Sequence of chain 2.A:
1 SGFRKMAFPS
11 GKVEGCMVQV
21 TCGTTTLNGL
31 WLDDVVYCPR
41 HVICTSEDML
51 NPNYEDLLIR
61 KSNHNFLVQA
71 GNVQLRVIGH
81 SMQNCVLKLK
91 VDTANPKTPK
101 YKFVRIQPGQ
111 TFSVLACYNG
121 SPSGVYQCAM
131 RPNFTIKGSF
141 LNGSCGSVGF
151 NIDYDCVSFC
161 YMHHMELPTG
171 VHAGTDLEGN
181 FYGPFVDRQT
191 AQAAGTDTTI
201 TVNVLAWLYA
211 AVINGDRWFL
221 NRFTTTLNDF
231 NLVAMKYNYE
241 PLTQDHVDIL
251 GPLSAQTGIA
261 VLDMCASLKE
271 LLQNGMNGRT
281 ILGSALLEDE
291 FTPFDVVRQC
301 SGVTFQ

Binding-site contacts:
Ligand atom C1 contacts residue ASN142 of chain 1.A at 3.8 Å.
Ligand atom O22 contacts residue HIS172 of chain 1.A at 3.4 Å.
Ligand atom O3 contacts residue CYS145 of chain 1.A at 3.8 Å.
Ligand atom O3 contacts residue ASN142 of chain 1.A at 3.2 Å.
Ligand atom C2 contacts residue GLY143 of chain 1.A at 3.8 Å.
Ligand atom C18 contacts residue ASN142 of chain 1.A at 3.7 Å.
Ligand atom C15 contacts residue HIS41 of chain 1.A at 3.8 Å.
Ligand atom O3 contacts residue GLY143 of chain 1.A at 2.6 Å (h-bond).
Ligand atom CL16 contacts residue TYR54 of chain 1.A at 3.5 Å.
Ligand atom O3 contacts residue SER144 of chain 1.A at 3.8 Å.
Ligand atom O22 contacts residue PHE140 of chain 1.A at 3.3 Å.
Ligand atom N20 contacts residue PHE140 of chain 1.A at 3.5 Å (h-bond).
Ligand atom N4 contacts residue ASN142 of chain 1.A at 3.8 Å.
Ligand atom N17 contacts residue LEU141 of chain 1.A at 3.7 Å.
Ligand atom O19 contacts residue GLU166 of chain 1.A at 3.8 Å.
Ligand atom C18 contacts residue LEU141 of chain 1.A at 3.7 Å (hydrophobic).
Ligand atom C23 contacts residue LEU141 of chain 1.A at 3.9 Å (hydrophobic).
Ligand atom C23 contacts residue SER144 of chain 1.A at 3.6 Å.
Ligand atom CL16 contacts residue HIS41 of chain 1.A at 3.7 Å.
Ligand atom O22 contacts residue HIS163 of chain 1.A at 2.5 Å (h-bond).
Ligand atom O3 contacts residue LEU141 of chain 1.A at 3.9 Å.
Ligand atom O22 contacts residue SER144 of chain 1.A at 3.8 Å.
Ligand atom N20 contacts residue GLU166 of chain 1.A at 3.0 Å (salt-bridge).
Ligand atom C21 contacts residue HIS163 of chain 1.A at 3.5 Å.
Ligand atom C8 contacts residue CYS145 of chain 1.A at 3.9 Å (hydrophobic).
Ligand atom C23 contacts residue HIS163 of chain 1.A at 3.8 Å.
Ligand atom C2 contacts residue ASN142 of chain 1.A at 3.6 Å.
Ligand atom CL16 contacts residue ASP187 of chain 1.A at 3.5 Å.
Ligand atom O19 contacts residue ASN142 of chain 1.A at 3.8 Å.
Ligand atom C14 contacts residue HIS41 of chain 1.A at 3.7 Å.
Ligand atom C1 contacts residue LEU141 of chain 1.A at 3.7 Å (hydrophobic).
Ligand atom N17 contacts residue ASN142 of chain 1.A at 3.1 Å (h-bond).
Ligand atom C14 contacts residue MET49 of chain 1.A at 3.7 Å (hydrophobic).
Ligand atom C18 contacts residue GLU166 of chain 1.A at 3.8 Å.
Ligand atom C21 contacts residue GLU166 of chain 1.A at 3.7 Å.
Ligand atom C21 contacts residue SER144 of chain 1.A at 3.8 Å.
Ligand atom C9 contacts residue ASN142 of chain 1.A at 3.9 Å.
Ligand atom C2 contacts residue CYS145 of chain 1.A at 3.9 Å (hydrophobic).
Ligand atom C13 contacts residue HIS41 of chain 1.A at 3.8 Å.
Ligand atom O22 contacts residue GLU166 of chain 1.A at 3.6 Å.

The protein below binds the small molecule below.
Small molecule (SMILES): O=C(c1cc(=O)[nH]c(=O)[nH]1)N1CCN(c2ccc(Cl)cc2)CC1

Sequence of chain 1.A:
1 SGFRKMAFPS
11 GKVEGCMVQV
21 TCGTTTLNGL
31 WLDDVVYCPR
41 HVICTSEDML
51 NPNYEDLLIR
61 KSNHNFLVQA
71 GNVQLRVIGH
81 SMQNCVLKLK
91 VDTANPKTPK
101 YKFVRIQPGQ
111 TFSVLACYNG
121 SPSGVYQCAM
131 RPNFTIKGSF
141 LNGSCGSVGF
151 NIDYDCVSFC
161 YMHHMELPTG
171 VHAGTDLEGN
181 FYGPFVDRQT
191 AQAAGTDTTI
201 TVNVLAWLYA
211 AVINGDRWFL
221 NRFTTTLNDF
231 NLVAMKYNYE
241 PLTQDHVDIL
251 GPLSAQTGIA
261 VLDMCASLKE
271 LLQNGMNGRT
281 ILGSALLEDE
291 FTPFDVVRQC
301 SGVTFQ